Binding-site contacts:
Ligand atom O7 contacts residue ASN414 of chain 1.B at 3.6 Å (h-bond).
Ligand atom C2 contacts residue ASN414 of chain 1.B at 2.4 Å.
Ligand atom C8 contacts residue PHE267 of chain 1.B at 3.9 Å (hydrophobic).
Ligand atom C4 contacts residue ASN414 of chain 1.B at 4.2 Å.
Ligand atom N2 contacts residue ASN414 of chain 1.B at 2.9 Å (h-bond).
Ligand atom N2 contacts residue GLU415 of chain 1.B at 4.2 Å.
Ligand atom C5 contacts residue ASN414 of chain 1.B at 3.7 Å.
Ligand atom C1 contacts residue ASN414 of chain 1.B at 1.4 Å.
Ligand atom O5 contacts residue ASN414 of chain 1.B at 2.4 Å (h-bond).
Ligand atom C8 contacts residue TRP576 of chain 1.B at 4.0 Å (hydrophobic).
Ligand atom C8 contacts residue GLU415 of chain 1.B at 3.8 Å.
Ligand atom C7 contacts residue ASN414 of chain 1.B at 3.4 Å.
Ligand atom C3 contacts residue ASN414 of chain 1.B at 3.8 Å.
Ligand atom C8 contacts residue ASN414 of chain 1.B at 4.2 Å.

This protein binds this small molecule.
Small molecule (SMILES): CC(=O)N[C@@H]1[C@@H](O)[C@H](O)[C@@H](CO)O[C@H]1O

Sequence of chain 1.B:
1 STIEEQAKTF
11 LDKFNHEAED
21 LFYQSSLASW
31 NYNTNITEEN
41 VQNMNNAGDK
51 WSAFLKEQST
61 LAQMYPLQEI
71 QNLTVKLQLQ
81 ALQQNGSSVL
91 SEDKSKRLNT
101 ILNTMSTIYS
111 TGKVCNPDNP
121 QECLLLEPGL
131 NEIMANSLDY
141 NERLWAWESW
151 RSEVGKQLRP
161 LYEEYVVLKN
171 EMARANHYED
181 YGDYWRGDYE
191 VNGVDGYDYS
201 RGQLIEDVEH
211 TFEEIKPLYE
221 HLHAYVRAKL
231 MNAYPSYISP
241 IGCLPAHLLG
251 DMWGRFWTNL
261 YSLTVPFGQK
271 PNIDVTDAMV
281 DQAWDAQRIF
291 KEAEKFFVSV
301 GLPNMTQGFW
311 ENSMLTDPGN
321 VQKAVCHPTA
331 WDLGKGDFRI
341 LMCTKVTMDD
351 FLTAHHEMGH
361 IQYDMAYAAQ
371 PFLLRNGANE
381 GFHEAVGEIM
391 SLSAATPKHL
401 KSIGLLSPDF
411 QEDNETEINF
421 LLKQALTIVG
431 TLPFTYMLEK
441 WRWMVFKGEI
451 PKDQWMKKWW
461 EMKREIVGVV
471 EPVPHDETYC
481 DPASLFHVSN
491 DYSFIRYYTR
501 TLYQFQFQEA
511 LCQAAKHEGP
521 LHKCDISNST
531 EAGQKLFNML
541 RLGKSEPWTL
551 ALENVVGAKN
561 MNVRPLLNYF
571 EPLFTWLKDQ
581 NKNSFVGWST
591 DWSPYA